Binding-site contacts:
Ligand atom O5 contacts residue SER129 of chain 1.N at 3.8 Å.
Ligand atom O15 contacts residue THR20 of chain 1.N at 3.2 Å.
Ligand atom C13 contacts residue THR52 of chain 1.N at 3.9 Å.
Ligand atom C4 contacts residue THR1 of chain 1.N at 3.2 Å.
Ligand atom C14 contacts residue THR1 of chain 1.N at 3.5 Å.
Ligand atom C8 contacts residue THR1 of chain 1.N at 3.0 Å.
Ligand atom C2 contacts residue THR21 of chain 1.N at 3.1 Å.
Ligand atom C19 contacts residue GLY47 of chain 1.N at 3.6 Å.
Ligand atom C6 contacts residue THR1 of chain 1.N at 3.7 Å.
Ligand atom C13 contacts residue ARG45 of chain 1.N at 3.4 Å.
Ligand atom C9 contacts residue GLY47 of chain 1.N at 3.5 Å.
Ligand atom C13 contacts residue SER46 of chain 1.N at 3.8 Å.
Ligand atom C14 contacts residue SER46 of chain 1.N at 3.6 Å.
Ligand atom C11 contacts residue THR20 of chain 1.N at 3.6 Å.
Ligand atom O15 contacts residue THR21 of chain 1.N at 3.5 Å (h-bond).
Ligand atom C10 contacts residue THR20 of chain 1.N at 3.4 Å.
Ligand atom C12 contacts residue ARG45 of chain 1.N at 3.6 Å.
Ligand atom C6 contacts residue THR21 of chain 1.N at 3.5 Å.
Ligand atom C9 contacts residue THR1 of chain 1.N at 3.8 Å.
Ligand atom C8 contacts residue LYS33 of chain 1.N at 4.0 Å.
Ligand atom F21 contacts residue SER168 of chain 1.N at 3.7 Å.
Ligand atom O5 contacts residue THR1 of chain 1.N at 2.8 Å (h-bond).
Ligand atom C6 contacts residue ARG19 of chain 1.N at 3.6 Å.
Ligand atom C6 contacts residue SER168 of chain 1.N at 3.1 Å.
Ligand atom C7 contacts residue THR1 of chain 1.N at 2.5 Å.
Ligand atom N18 contacts residue GLY47 of chain 1.N at 2.9 Å (h-bond).
Ligand atom C3 contacts residue THR21 of chain 1.N at 3.3 Å.
Ligand atom C12 contacts residue LYS33 of chain 1.N at 3.9 Å.
Ligand atom C10 contacts residue ALA49 of chain 1.N at 3.8 Å (hydrophobic).
Ligand atom O17 contacts residue THR1 of chain 1.N at 2.3 Å (h-bond).
Ligand atom O17 contacts residue GLY47 of chain 1.N at 2.9 Å (h-bond).
Ligand atom O5 contacts residue SER168 of chain 1.N at 3.7 Å.
Ligand atom O15 contacts residue ARG19 of chain 1.N at 3.7 Å.
Ligand atom C14 contacts residue ARG45 of chain 1.N at 3.7 Å.
Ligand atom C14 contacts residue GLY47 of chain 1.N at 3.5 Å.
Ligand atom N18 contacts residue THR1 of chain 1.N at 3.7 Å.
Ligand atom C8 contacts residue ARG19 of chain 1.N at 3.7 Å.
Ligand atom C16 contacts residue THR1 of chain 1.N at 1.5 Å.
Ligand atom O17 contacts residue SER46 of chain 1.N at 3.6 Å.
Ligand atom O20 contacts residue GLY47 of chain 1.N at 3.5 Å (h-bond).

Sequence of chain 1.N:
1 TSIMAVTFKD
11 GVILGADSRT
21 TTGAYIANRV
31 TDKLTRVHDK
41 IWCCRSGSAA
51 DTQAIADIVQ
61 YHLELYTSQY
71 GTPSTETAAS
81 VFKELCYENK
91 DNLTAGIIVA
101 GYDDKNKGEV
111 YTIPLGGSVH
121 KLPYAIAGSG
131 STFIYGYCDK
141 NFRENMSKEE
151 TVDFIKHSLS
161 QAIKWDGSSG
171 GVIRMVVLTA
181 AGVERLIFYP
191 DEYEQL

A small-molecule ligand and the protein it binds are described below.
Small molecule (SMILES): C[C@]1(O)[C@@H](CCF)C(=O)N[C@]1(C=O)[C@@H](O)[C@@H]1C=CCCC1